The protein below binds the small molecule below.
Small molecule (SMILES): CC(=O)N[C@@H]1[C@@H](O)[C@H](O)[C@@H](CO)O[C@H]1O

Binding-site contacts:
Ligand atom O5 contacts residue ASN151 of chain 1.B at 2.3 Å (h-bond).
Ligand atom C1 contacts residue ASN151 of chain 1.B at 1.4 Å.
Ligand atom O7 contacts residue ILE180 of chain 1.B at 4.4 Å.
Ligand atom O7 contacts residue ASN151 of chain 1.B at 2.9 Å (h-bond).
Ligand atom C3 contacts residue ASN151 of chain 1.B at 3.8 Å.
Ligand atom C1 contacts residue SER153 of chain 1.B at 4.1 Å.
Ligand atom C2 contacts residue GLU179 of chain 1.B at 4.1 Å.
Ligand atom C1 contacts residue GLU179 of chain 1.B at 3.9 Å.
Ligand atom C7 contacts residue GLU179 of chain 1.B at 4.2 Å.
Ligand atom C2 contacts residue ASN151 of chain 1.B at 2.4 Å.
Ligand atom O6 contacts residue SER153 of chain 1.B at 3.1 Å (h-bond).
Ligand atom C5 contacts residue SER153 of chain 1.B at 4.4 Å.
Ligand atom C1 contacts residue GLU152 of chain 1.B at 4.0 Å.
Ligand atom O6 contacts residue TYR154 of chain 1.B at 3.6 Å.
Ligand atom C6 contacts residue TYR154 of chain 1.B at 4.4 Å (hydrophobic).
Ligand atom O5 contacts residue GLU179 of chain 1.B at 4.0 Å.
Ligand atom C4 contacts residue ASN151 of chain 1.B at 4.2 Å.
Ligand atom C5 contacts residue ASN151 of chain 1.B at 3.6 Å.
Ligand atom O5 contacts residue TYR154 of chain 1.B at 4.4 Å.
Ligand atom O5 contacts residue SER153 of chain 1.B at 3.5 Å (h-bond).
Ligand atom N2 contacts residue ASN151 of chain 1.B at 2.9 Å (h-bond).
Ligand atom O7 contacts residue GLU179 of chain 1.B at 3.2 Å (salt-bridge).
Ligand atom O5 contacts residue GLU152 of chain 1.B at 4.4 Å.
Ligand atom C7 contacts residue ASN151 of chain 1.B at 3.1 Å.
Ligand atom C8 contacts residue ASN151 of chain 1.B at 4.2 Å.
Ligand atom O7 contacts residue HIS178 of chain 1.B at 3.7 Å.
Ligand atom C6 contacts residue SER153 of chain 1.B at 4.3 Å.

Sequence of chain 1.B:
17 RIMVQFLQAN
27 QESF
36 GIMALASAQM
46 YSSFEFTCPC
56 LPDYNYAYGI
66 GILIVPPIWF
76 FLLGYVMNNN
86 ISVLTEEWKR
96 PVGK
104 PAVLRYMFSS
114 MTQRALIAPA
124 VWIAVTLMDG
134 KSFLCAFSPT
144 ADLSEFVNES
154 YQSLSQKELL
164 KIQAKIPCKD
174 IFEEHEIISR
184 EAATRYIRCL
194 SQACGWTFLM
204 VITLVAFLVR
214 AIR